Binding-site contacts:
Ligand atom N2 contacts residue ASN315 of chain 1.K at 3.0 Å (h-bond).
Ligand atom C5 contacts residue ASN315 of chain 1.K at 3.7 Å.
Ligand atom C1 contacts residue ASN315 of chain 1.K at 1.4 Å.
Ligand atom C7 contacts residue ILE281 of chain 1.K at 4.1 Å (hydrophobic).
Ligand atom O3 contacts residue THR313 of chain 1.K at 4.0 Å.
Ligand atom C2 contacts residue ASN315 of chain 1.K at 2.5 Å.
Ligand atom C3 contacts residue ASN315 of chain 1.K at 3.8 Å.
Ligand atom O6 contacts residue THR313 of chain 1.K at 3.3 Å (h-bond).
Ligand atom C3 contacts residue THR313 of chain 1.K at 4.2 Å.
Ligand atom C8 contacts residue ILE281 of chain 1.K at 3.4 Å (hydrophobic).
Ligand atom C4 contacts residue ASN315 of chain 1.K at 4.2 Å.
Ligand atom N2 contacts residue ILE281 of chain 1.K at 3.6 Å.
Ligand atom C6 contacts residue THR313 of chain 1.K at 4.5 Å.
Ligand atom O7 contacts residue ASN315 of chain 1.K at 3.8 Å.
Ligand atom O5 contacts residue ASN315 of chain 1.K at 2.4 Å (h-bond).
Ligand atom C4 contacts residue THR313 of chain 1.K at 4.0 Å.
Ligand atom C2 contacts residue THR313 of chain 1.K at 3.9 Å.
Ligand atom C7 contacts residue ASN315 of chain 1.K at 3.6 Å.

The small molecule below binds the protein below.
Small molecule (SMILES): CC(=O)N[C@@H]1[C@@H](O)[C@H](O)[C@@H](CO)O[C@H]1O

Sequence of chain 1.K:
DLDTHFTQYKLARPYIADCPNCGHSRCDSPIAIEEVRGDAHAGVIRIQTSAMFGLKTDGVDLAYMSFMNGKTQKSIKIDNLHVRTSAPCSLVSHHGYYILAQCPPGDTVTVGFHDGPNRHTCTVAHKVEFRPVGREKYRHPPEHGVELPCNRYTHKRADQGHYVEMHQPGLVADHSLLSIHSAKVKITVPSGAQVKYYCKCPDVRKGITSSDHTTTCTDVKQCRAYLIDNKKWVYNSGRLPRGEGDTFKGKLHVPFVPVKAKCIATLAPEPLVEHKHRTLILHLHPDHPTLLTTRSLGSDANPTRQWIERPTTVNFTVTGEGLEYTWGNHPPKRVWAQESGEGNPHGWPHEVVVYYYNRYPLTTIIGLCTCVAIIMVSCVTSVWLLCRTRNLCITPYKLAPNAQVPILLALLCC